Sequence of chain 1.A:
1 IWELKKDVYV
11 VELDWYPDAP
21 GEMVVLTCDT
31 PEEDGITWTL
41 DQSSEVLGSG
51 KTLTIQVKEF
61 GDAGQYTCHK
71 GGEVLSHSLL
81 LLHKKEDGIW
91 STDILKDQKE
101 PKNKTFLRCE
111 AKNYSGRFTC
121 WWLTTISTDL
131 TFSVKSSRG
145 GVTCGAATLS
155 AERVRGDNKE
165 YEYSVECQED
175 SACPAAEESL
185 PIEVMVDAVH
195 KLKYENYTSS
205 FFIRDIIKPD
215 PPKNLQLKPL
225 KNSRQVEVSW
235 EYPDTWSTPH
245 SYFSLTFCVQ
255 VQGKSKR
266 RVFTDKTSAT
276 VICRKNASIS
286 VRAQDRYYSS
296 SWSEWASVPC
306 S

This protein binds this small molecule.
Small molecule (SMILES): CC(=O)N[C@H]1[C@H](O[C@H]2[C@H](O)[C@@H](NC(C)=O)CO[C@@H]2CO)O[C@H](CO)[C@@H](O[C@@H]2O[C@H](CO)[C@@H](O)[C@H](O)[C@@H]2O)[C@@H]1O

Binding-site contacts:
Ligand atom C8 contacts residue TRP2 of chain 1.A at 3.9 Å (hydrophobic).
Ligand atom C4 contacts residue TRP2 of chain 1.A at 3.6 Å (hydrophobic).
Ligand atom C7 contacts residue ASN200 of chain 1.A at 3.7 Å.
Ligand atom N2 contacts residue ASN200 of chain 1.A at 2.9 Å (h-bond).
Ligand atom O4 contacts residue GLU12 of chain 1.A at 4.0 Å.
Ligand atom C2 contacts residue GLU12 of chain 1.A at 3.6 Å.
Ligand atom C1 contacts residue ASN200 of chain 1.A at 1.4 Å.
Ligand atom C8 contacts residue ASN200 of chain 1.A at 3.9 Å.
Ligand atom O5 contacts residue TRP2 of chain 1.A at 4.0 Å.
Ligand atom O6 contacts residue GLU12 of chain 1.A at 2.9 Å (salt-bridge).
Ligand atom C1 contacts residue TYR198 of chain 1.A at 3.8 Å (hydrophobic).
Ligand atom C2 contacts residue ASN200 of chain 1.A at 2.4 Å.
Ligand atom C1 contacts residue GLU12 of chain 1.A at 3.5 Å.
Ligand atom C5 contacts residue ASN200 of chain 1.A at 3.6 Å.
Ligand atom C3 contacts residue GLU12 of chain 1.A at 3.9 Å.
Ligand atom O5 contacts residue ASN200 of chain 1.A at 2.3 Å (h-bond).
Ligand atom O6 contacts residue TRP90 of chain 1.A at 4.0 Å.
Ligand atom C3 contacts residue ASN200 of chain 1.A at 3.7 Å.
Ligand atom O5 contacts residue TYR198 of chain 1.A at 4.0 Å.
Ligand atom C7 contacts residue TYR198 of chain 1.A at 3.9 Å (hydrophobic).
Ligand atom O6 contacts residue TRP2 of chain 1.A at 3.6 Å.
Ligand atom O4 contacts residue TRP2 of chain 1.A at 3.9 Å.
Ligand atom N2 contacts residue GLU12 of chain 1.A at 2.8 Å (salt-bridge).
Ligand atom O5 contacts residue HIS83 of chain 1.A at 3.4 Å.
Ligand atom C8 contacts residue TYR198 of chain 1.A at 2.9 Å (hydrophobic).
Ligand atom C8 contacts residue ASP191 of chain 1.A at 3.4 Å.
Ligand atom C8 contacts residue GLU12 of chain 1.A at 3.8 Å.
Ligand atom C6 contacts residue TRP2 of chain 1.A at 3.7 Å (hydrophobic).
Ligand atom C7 contacts residue GLU12 of chain 1.A at 3.7 Å.
Ligand atom C2 contacts residue TYR198 of chain 1.A at 3.7 Å (hydrophobic).
Ligand atom C2 contacts residue TRP2 of chain 1.A at 4.0 Å (hydrophobic).
Ligand atom C6 contacts residue TRP90 of chain 1.A at 3.7 Å (hydrophobic).
Ligand atom O2 contacts residue ILE1 of chain 1.A at 4.0 Å.
Ligand atom O2 contacts residue TRP2 of chain 1.A at 3.7 Å.
Ligand atom C1 contacts residue TRP2 of chain 1.A at 3.9 Å (hydrophobic).
Ligand atom C6 contacts residue GLU12 of chain 1.A at 3.2 Å.
Ligand atom O6 contacts residue HIS83 of chain 1.A at 2.7 Å (h-bond).
Ligand atom C5 contacts residue TRP2 of chain 1.A at 3.6 Å (hydrophobic).
Ligand atom N2 contacts residue TYR198 of chain 1.A at 4.0 Å.
Ligand atom C6 contacts residue HIS83 of chain 1.A at 3.6 Å.